Binding-site contacts:
Ligand atom C24 contacts residue TYR44 of chain 2.A at 3.9 Å (hydrophobic).
Ligand atom O1 contacts residue ILE121 of chain 2.A at 3.0 Å (h-bond).
Ligand atom C24 contacts residue ALA40 of chain 2.A at 3.8 Å (hydrophobic).
Ligand atom O6 contacts residue LYS54 of chain 2.A at 2.7 Å (salt-bridge).
Ligand atom C18 contacts residue LYS54 of chain 2.A at 3.4 Å.
Ligand atom O2 contacts residue HIS61 of chain 2.A at 3.1 Å.
Ligand atom C4 contacts residue MN1 of chain 2.C at 3.0 Å.
Ligand atom O2 contacts residue MN1 of chain 2.C at 2.0 Å.
Ligand atom C1 contacts residue MN1 of chain 2.B at 2.7 Å.
Ligand atom C2 contacts residue GLU120 of chain 2.A at 3.4 Å.
Ligand atom O5 contacts residue GLU81 of chain 2.A at 3.1 Å (salt-bridge).
Ligand atom C20 contacts residue LYS54 of chain 2.A at 3.3 Å.
Ligand atom O2 contacts residue GLU120 of chain 2.A at 3.2 Å (salt-bridge).
Ligand atom C6 contacts residue TYR44 of chain 2.A at 3.4 Å (hydrophobic).
Ligand atom S1 contacts residue LYS54 of chain 2.A at 2.6 Å (salt-bridge).
Ligand atom O2 contacts residue GLU81 of chain 2.A at 3.5 Å (salt-bridge).
Ligand atom O2 contacts residue MN1 of chain 2.B at 2.2 Å.
Ligand atom C1 contacts residue HIS61 of chain 2.A at 3.5 Å.
Ligand atom O2 contacts residue ASP109 of chain 2.A at 2.9 Å (salt-bridge).
Ligand atom C19 contacts residue LYS54 of chain 2.A at 3.5 Å.
Ligand atom C25 contacts residue ILE58 of chain 2.A at 3.7 Å (hydrophobic).
Ligand atom N4 contacts residue MN1 of chain 2.B at 4.0 Å.
Ligand atom CL1 contacts residue GLU46 of chain 2.A at 3.8 Å.
Ligand atom C2 contacts residue MN1 of chain 2.C at 3.1 Å.
Ligand atom C24 contacts residue ILE58 of chain 2.A at 3.4 Å (hydrophobic).
Ligand atom O1 contacts residue GLU120 of chain 2.A at 2.8 Å (salt-bridge).
Ligand atom C2 contacts residue HIS61 of chain 2.A at 3.8 Å.
Ligand atom C2 contacts residue MN1 of chain 2.B at 2.9 Å.
Ligand atom C1 contacts residue GLU120 of chain 2.A at 3.2 Å.
Ligand atom C10 contacts residue TYR44 of chain 2.A at 3.5 Å (hydrophobic).
Ligand atom C23 contacts residue ILE58 of chain 2.A at 3.9 Å (hydrophobic).
Ligand atom C25 contacts residue LYS54 of chain 2.A at 3.9 Å.
Ligand atom C8 contacts residue TYR44 of chain 2.A at 3.5 Å (hydrophobic).
Ligand atom O1 contacts residue HIS61 of chain 2.A at 2.8 Å (h-bond).
Ligand atom C3 contacts residue MN1 of chain 2.C at 3.5 Å.
Ligand atom O5 contacts residue ASP109 of chain 2.A at 4.0 Å.
Ligand atom O5 contacts residue MN1 of chain 2.C at 2.0 Å.
Ligand atom O1 contacts residue MN1 of chain 2.B at 2.0 Å.
Ligand atom C23 contacts residue ALA40 of chain 2.A at 3.8 Å (hydrophobic).
Ligand atom C7 contacts residue TYR44 of chain 2.A at 3.7 Å (hydrophobic).

Sequence of chain 2.A:
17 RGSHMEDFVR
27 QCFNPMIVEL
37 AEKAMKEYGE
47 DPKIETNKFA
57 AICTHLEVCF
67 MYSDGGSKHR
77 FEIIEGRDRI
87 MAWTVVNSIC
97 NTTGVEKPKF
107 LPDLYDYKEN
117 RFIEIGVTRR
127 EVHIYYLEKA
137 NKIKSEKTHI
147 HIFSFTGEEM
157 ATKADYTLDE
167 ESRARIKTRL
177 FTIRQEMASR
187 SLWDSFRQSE

This small molecule binds to this protein.
Small molecule (SMILES): COc1cc2c(cc1OC)CC(NC(=O)c1nc([C@@H]3CCCN3C(=O)CSc3ccccc3Cl)[nH]c(=O)c1O)C2